Sequence of chain 2.B:
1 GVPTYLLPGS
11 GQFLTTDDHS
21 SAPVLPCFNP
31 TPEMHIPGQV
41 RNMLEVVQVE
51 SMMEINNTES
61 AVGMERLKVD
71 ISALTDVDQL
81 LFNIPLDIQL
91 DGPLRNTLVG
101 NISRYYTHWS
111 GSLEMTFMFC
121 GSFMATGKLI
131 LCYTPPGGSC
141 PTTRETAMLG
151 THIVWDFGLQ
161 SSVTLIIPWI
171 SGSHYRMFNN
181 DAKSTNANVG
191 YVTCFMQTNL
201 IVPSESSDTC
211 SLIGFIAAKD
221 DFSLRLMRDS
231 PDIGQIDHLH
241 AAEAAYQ

Sequence of chain 2.A:
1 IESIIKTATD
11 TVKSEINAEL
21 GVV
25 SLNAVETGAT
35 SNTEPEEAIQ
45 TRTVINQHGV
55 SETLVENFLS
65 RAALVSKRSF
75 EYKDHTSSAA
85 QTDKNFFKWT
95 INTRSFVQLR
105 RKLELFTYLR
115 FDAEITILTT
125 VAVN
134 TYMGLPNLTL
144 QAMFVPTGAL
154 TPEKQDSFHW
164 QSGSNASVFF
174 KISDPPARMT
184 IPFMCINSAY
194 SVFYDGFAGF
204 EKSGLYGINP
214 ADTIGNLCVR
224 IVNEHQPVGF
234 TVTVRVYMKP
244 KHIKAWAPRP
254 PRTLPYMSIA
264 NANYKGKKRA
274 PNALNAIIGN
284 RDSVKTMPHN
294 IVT

Binding-site contacts:
Ligand atom O1B contacts residue ASP91 of chain 2.B at 3.8 Å.
Ligand atom O6 contacts residue ASP91 of chain 2.B at 3.2 Å.
Ligand atom O4 contacts residue ARG95 of chain 2.B at 3.3 Å (salt-bridge).
Ligand atom C5 contacts residue PRO231 of chain 2.B at 3.4 Å (hydrophobic).
Ligand atom C11 contacts residue PRO231 of chain 2.B at 3.5 Å (hydrophobic).
Ligand atom O10 contacts residue ASN275 of chain 2.A at 2.7 Å (h-bond).
Ligand atom C4 contacts residue ASP91 of chain 2.B at 3.4 Å.
Ligand atom C10 contacts residue PRO231 of chain 2.B at 3.5 Å (hydrophobic).
Ligand atom O4 contacts residue ASN275 of chain 2.A at 2.8 Å (h-bond).
Ligand atom O4 contacts residue ASP91 of chain 2.B at 2.4 Å (salt-bridge).
Ligand atom N5 contacts residue PRO231 of chain 2.B at 2.6 Å (h-bond).
Ligand atom O1B contacts residue ARG104 of chain 2.B at 2.4 Å (salt-bridge).
Ligand atom O10 contacts residue LYS270 of chain 2.A at 3.0 Å (salt-bridge).
Ligand atom C3 contacts residue ARG104 of chain 2.B at 3.8 Å.
Ligand atom C4 contacts residue PRO231 of chain 2.B at 3.4 Å (hydrophobic).
Ligand atom C5 contacts residue ASN275 of chain 2.A at 3.5 Å.
Ligand atom O4 contacts residue PRO231 of chain 2.B at 3.8 Å.
Ligand atom C4 contacts residue ASP232 of chain 2.B at 3.5 Å.
Ligand atom C1 contacts residue ARG104 of chain 2.B at 3.4 Å.
Ligand atom C11 contacts residue ILE233 of chain 2.B at 3.5 Å (hydrophobic).
Ligand atom C4 contacts residue PRO274 of chain 2.A at 3.8 Å (hydrophobic).
Ligand atom C4 contacts residue ARG104 of chain 2.B at 3.7 Å.
Ligand atom O3 contacts residue GLY282 of chain 2.A at 3.3 Å.
Ligand atom C10 contacts residue ASP232 of chain 2.B at 3.6 Å.
Ligand atom O7 contacts residue LYS270 of chain 2.A at 3.4 Å (salt-bridge).
Ligand atom C10 contacts residue ASN275 of chain 2.A at 3.2 Å.
Ligand atom O6 contacts residue PRO274 of chain 2.A at 3.8 Å.
Ligand atom C11 contacts residue GLY234 of chain 2.B at 3.7 Å.
Ligand atom N5 contacts residue ASN275 of chain 2.A at 3.5 Å (h-bond).
Ligand atom C8 contacts residue ASN180 of chain 2.B at 3.0 Å.
Ligand atom O7 contacts residue ASN180 of chain 2.B at 3.2 Å (h-bond).
Ligand atom C11 contacts residue ASP232 of chain 2.B at 3.4 Å.
Ligand atom O4 contacts residue ASP232 of chain 2.B at 2.9 Å (salt-bridge).
Ligand atom C4 contacts residue ASN275 of chain 2.A at 3.7 Å.
Ligand atom O7 contacts residue PRO274 of chain 2.A at 3.5 Å.
Ligand atom C10 contacts residue LYS270 of chain 2.A at 3.6 Å.
Ligand atom C7 contacts residue ASN180 of chain 2.B at 3.5 Å.
Ligand atom O3 contacts residue PRO274 of chain 2.A at 3.6 Å.
Ligand atom C3 contacts residue ARG95 of chain 2.B at 3.8 Å.
Ligand atom C3 contacts residue PRO274 of chain 2.A at 3.7 Å (hydrophobic).

The protein below binds the small molecule below.
Small molecule (SMILES): CC(=O)N[C@@H]1[C@@H](O)[C@H](O[C@@H]2O[C@H](CO[C@]3(C(=O)O)C[C@H](O)[C@@H](NC(C)=O)[C@H]([C@H](O)[C@H](O)CO)O3)[C@H](O)[C@H](O)[C@H]2O)[C@@H](CO)O[C@H]1O